Binding-site contacts:
Ligand atom NE1 contacts residue ASP37 of chain 1.A at 3.6 Å (salt-bridge).
Ligand atom CA contacts residue PHE122 of chain 1.A at 3.9 Å (hydrophobic).
Ligand atom CE2 contacts residue PHE25 of chain 1.D at 3.8 Å (hydrophobic).
Ligand atom CD1 contacts residue ASN109 of chain 1.A at 3.7 Å.
Ligand atom CD1 contacts residue PHE25 of chain 1.D at 4.0 Å (hydrophobic).
Ligand atom N contacts residue PHE122 of chain 1.A at 4.0 Å.
Ligand atom CZ3 contacts residue LEU28 of chain 1.D at 3.5 Å (hydrophobic).
Ligand atom CG contacts residue ASP37 of chain 1.A at 3.9 Å.
Ligand atom O1 contacts residue ASN112 of chain 1.A at 3.6 Å.
Ligand atom CH2 contacts residue GLY106 of chain 1.D at 3.8 Å.
Ligand atom N contacts residue ASP81 of chain 1.A at 3.2 Å (salt-bridge).
Ligand atom CD2 contacts residue PHE25 of chain 1.D at 3.7 Å (hydrophobic).
Ligand atom N contacts residue ASP37 of chain 1.A at 2.9 Å (salt-bridge).
Ligand atom CA contacts residue ASP37 of chain 1.A at 3.5 Å.
Ligand atom CG contacts residue PHE25 of chain 1.D at 3.9 Å (hydrophobic).
Ligand atom O1 contacts residue VAL111 of chain 1.A at 3.6 Å (h-bond).
Ligand atom CH2 contacts residue GLN105 of chain 1.D at 4.0 Å.
Ligand atom CB contacts residue PHE122 of chain 1.A at 3.5 Å (hydrophobic).
Ligand atom CA contacts residue ASP81 of chain 1.A at 3.4 Å.
Ligand atom CB contacts residue ASP37 of chain 1.A at 3.1 Å.
Ligand atom O1 contacts residue TRQ62 of chain 1.A at 3.1 Å.
Ligand atom N contacts residue THR125 of chain 1.A at 3.2 Å (h-bond).
Ligand atom CA contacts residue TRQ62 of chain 1.A at 2.5 Å.
Ligand atom CH2 contacts residue ASN52 of chain 1.D at 4.0 Å.
Ligand atom CG contacts residue VAL111 of chain 1.A at 4.0 Å (hydrophobic).
Ligand atom O1 contacts residue TRP113 of chain 1.A at 3.1 Å (h-bond).
Ligand atom CB contacts residue TRQ62 of chain 1.A at 3.8 Å.
Ligand atom CZ2 contacts residue LEU107 of chain 1.D at 3.9 Å (hydrophobic).
Ligand atom O1 contacts residue ASP81 of chain 1.A at 2.3 Å (salt-bridge).
Ligand atom O1 contacts residue PHE122 of chain 1.A at 3.6 Å.
Ligand atom CH2 contacts residue LEU28 of chain 1.D at 3.8 Å (hydrophobic).
Ligand atom CZ2 contacts residue GLY106 of chain 1.D at 3.5 Å.
Ligand atom NE1 contacts residue ASP110 of chain 1.A at 3.9 Å.
Ligand atom NE1 contacts residue LEU107 of chain 1.D at 3.7 Å.
Ligand atom CZ3 contacts residue ASN112 of chain 1.A at 3.5 Å.
Ligand atom CA contacts residue VAL111 of chain 1.A at 3.5 Å (hydrophobic).
Ligand atom CE3 contacts residue ASN112 of chain 1.A at 3.6 Å.
Ligand atom CD1 contacts residue ASP37 of chain 1.A at 3.2 Å.
Ligand atom N contacts residue TRQ62 of chain 1.A at 1.5 Å.
Ligand atom NE1 contacts residue PHE25 of chain 1.D at 4.0 Å.

A small-molecule ligand and the protein it binds are described below.
Small molecule (SMILES): N[C@@H](O)Cc1c[nH]c2ccccc12

Sequence of chain 1.A:
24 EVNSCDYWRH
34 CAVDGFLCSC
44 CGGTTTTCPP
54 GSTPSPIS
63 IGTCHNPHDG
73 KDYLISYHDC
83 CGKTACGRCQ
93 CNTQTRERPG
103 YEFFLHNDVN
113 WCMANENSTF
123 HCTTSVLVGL

Sequence of chain 1.D:
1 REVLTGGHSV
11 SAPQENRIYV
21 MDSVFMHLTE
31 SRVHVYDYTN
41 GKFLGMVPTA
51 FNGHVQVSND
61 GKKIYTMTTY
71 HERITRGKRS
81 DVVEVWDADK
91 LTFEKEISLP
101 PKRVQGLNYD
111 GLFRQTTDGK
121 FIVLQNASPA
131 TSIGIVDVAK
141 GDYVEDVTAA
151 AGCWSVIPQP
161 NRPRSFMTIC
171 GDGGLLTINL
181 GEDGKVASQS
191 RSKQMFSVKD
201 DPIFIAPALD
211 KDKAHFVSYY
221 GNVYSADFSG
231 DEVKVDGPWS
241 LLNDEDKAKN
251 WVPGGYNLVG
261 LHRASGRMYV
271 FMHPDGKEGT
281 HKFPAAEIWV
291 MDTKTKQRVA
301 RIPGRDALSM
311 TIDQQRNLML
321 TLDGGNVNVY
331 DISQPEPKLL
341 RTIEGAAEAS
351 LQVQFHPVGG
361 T